A protein and the small-molecule ligand that binds it are described below.
Small molecule (SMILES): Cc1c(NC(=O)c2cc3c(s2)CCCC3)cccc1-c1cn(C)c(=O)c(Nc2ccc([C@@H]3C(=O)N(C)CCN3C)cc2)n1

Binding-site contacts:
Ligand atom C11 contacts residue ASP148 of chain 1.A at 3.4 Å.
Ligand atom C9 contacts residue LYS39 of chain 1.A at 3.5 Å.
Ligand atom C32 contacts residue ALA87 of chain 1.A at 3.7 Å (hydrophobic).
Ligand atom N22 contacts residue ALA37 of chain 1.A at 3.7 Å.
Ligand atom O10 contacts residue VAL25 of chain 1.A at 3.5 Å.
Ligand atom C12 contacts residue ASP148 of chain 1.A at 3.4 Å.
Ligand atom O24 contacts residue TYR85 of chain 1.A at 3.5 Å.
Ligand atom C44 contacts residue ALA37 of chain 1.A at 3.4 Å (hydrophobic).
Ligand atom C30 contacts residue LEU17 of chain 1.A at 3.8 Å (hydrophobic).
Ligand atom N27 contacts residue MET86 of chain 1.A at 3.1 Å (h-bond).
Ligand atom C17 contacts residue VAL155 of chain 1.A at 3.8 Å (hydrophobic).
Ligand atom C44 contacts residue GLU84 of chain 1.A at 3.2 Å.
Ligand atom C1 contacts residue ASP148 of chain 1.A at 3.4 Å.
Ligand atom C17 contacts residue TYR160 of chain 1.A at 3.7 Å (hydrophobic).
Ligand atom C33 contacts residue TYR85 of chain 1.A at 3.8 Å (hydrophobic).
Ligand atom C23 contacts residue LEU137 of chain 1.A at 3.7 Å (hydrophobic).
Ligand atom C44 contacts residue THR83 of chain 1.A at 3.2 Å.
Ligand atom N22 contacts residue LEU137 of chain 1.A at 3.4 Å.
Ligand atom C44 contacts residue LEU137 of chain 1.A at 3.4 Å (hydrophobic).
Ligand atom O24 contacts residue MET86 of chain 1.A at 2.8 Å (h-bond).
Ligand atom C18 contacts residue ASP130 of chain 1.A at 3.8 Å.
Ligand atom S15 contacts residue PHE22 of chain 1.A at 3.7 Å.
Ligand atom C33 contacts residue MET86 of chain 1.A at 3.3 Å (hydrophobic).
Ligand atom C33 contacts residue GLY89 of chain 1.A at 3.6 Å.
Ligand atom C6 contacts residue VAL25 of chain 1.A at 3.8 Å (hydrophobic).
Ligand atom C28 contacts residue GLY89 of chain 1.A at 3.7 Å.
Ligand atom C43 contacts residue GLU16 of chain 1.A at 3.7 Å.
Ligand atom C9 contacts residue ASP148 of chain 1.A at 3.7 Å.
Ligand atom C33 contacts residue ALA87 of chain 1.A at 3.8 Å (hydrophobic).
Ligand atom C29 contacts residue LEU17 of chain 1.A at 3.8 Å (hydrophobic).
Ligand atom C6 contacts residue THR19 of chain 1.A at 3.7 Å.
Ligand atom C14 contacts residue GLN21 of chain 1.A at 3.8 Å.
Ligand atom O10 contacts residue LYS39 of chain 1.A at 2.8 Å (salt-bridge).
Ligand atom C19 contacts residue ASN135 of chain 1.A at 3.5 Å.
Ligand atom C6 contacts residue GLY20 of chain 1.A at 3.8 Å.
Ligand atom C16 contacts residue PHE22 of chain 1.A at 3.6 Å (hydrophobic).
Ligand atom O37 contacts residue LEU17 of chain 1.A at 3.6 Å.
Ligand atom C28 contacts residue MET86 of chain 1.A at 3.7 Å (hydrophobic).
Ligand atom O37 contacts residue LYS15 of chain 1.A at 3.3 Å.
Ligand atom C18 contacts residue TYR160 of chain 1.A at 3.8 Å (hydrophobic).

Sequence of chain 1.A:
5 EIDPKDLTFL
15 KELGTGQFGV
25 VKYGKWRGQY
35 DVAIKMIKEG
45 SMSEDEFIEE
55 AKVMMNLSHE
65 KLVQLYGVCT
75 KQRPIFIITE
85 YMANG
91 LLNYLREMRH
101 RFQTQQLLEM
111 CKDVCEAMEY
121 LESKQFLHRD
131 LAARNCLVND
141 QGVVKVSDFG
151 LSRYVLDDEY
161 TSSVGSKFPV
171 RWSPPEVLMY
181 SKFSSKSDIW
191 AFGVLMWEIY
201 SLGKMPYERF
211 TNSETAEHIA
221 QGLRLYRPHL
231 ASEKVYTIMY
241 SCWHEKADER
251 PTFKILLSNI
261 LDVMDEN